Binding-site contacts:
Ligand atom C7 contacts residue ASN356 of chain 1.C at 3.5 Å.
Ligand atom C8 contacts residue ASN356 of chain 1.C at 3.8 Å.
Ligand atom C2 contacts residue ASN356 of chain 1.C at 2.5 Å.
Ligand atom C1 contacts residue ASN356 of chain 1.C at 1.5 Å.
Ligand atom O6 contacts residue LYS348 of chain 1.C at 4.0 Å.
Ligand atom O7 contacts residue ASN356 of chain 1.C at 3.8 Å.
Ligand atom O5 contacts residue ASN356 of chain 1.C at 2.5 Å (h-bond).
Ligand atom N2 contacts residue ASN356 of chain 1.C at 3.0 Å (h-bond).
Ligand atom C5 contacts residue ASN356 of chain 1.C at 3.8 Å.
Ligand atom C4 contacts residue ASN356 of chain 1.C at 4.4 Å.
Ligand atom C3 contacts residue ASN356 of chain 1.C at 3.9 Å.

The protein below binds the small molecule below.
Small molecule (SMILES): CC(=O)N[C@@H]1[C@@H](O)[C@H](O)[C@@H](CO)O[C@H]1O

Sequence of chain 1.C:
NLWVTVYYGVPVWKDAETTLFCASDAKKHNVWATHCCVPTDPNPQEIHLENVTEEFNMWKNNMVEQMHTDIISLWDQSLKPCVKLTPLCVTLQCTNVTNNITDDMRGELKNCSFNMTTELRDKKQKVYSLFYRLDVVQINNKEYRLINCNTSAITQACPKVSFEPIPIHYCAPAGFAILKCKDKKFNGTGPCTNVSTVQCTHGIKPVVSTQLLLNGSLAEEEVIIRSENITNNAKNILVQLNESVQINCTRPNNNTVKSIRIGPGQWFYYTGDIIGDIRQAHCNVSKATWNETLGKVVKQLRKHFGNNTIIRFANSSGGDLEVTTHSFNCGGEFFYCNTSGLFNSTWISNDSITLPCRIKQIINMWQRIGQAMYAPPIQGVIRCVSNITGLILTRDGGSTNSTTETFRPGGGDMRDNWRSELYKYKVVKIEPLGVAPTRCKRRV